The small molecule below binds the protein below.
Small molecule (SMILES): O=C1N[C@H](O)C=CN1[C@H]1C[C@H](O)[C@@H](COP(=O)(O)O)O1

Binding-site contacts:
Ligand atom O3' contacts residue CYS19 of chain 1.A at 3.1 Å (h-bond).
Ligand atom O2 contacts residue ASN40 of chain 1.A at 3.4 Å.
Ligand atom N1 contacts residue VAL24 of chain 1.A at 3.6 Å.
Ligand atom O4 contacts residue CYS132 of chain 1.A at 2.9 Å (h-bond).
Ligand atom O4 contacts residue ZN1 of chain 1.B at 2.2 Å.
Ligand atom N3 contacts residue GLU106 of chain 1.A at 2.8 Å (salt-bridge).
Ligand atom C2 contacts residue VAL24 of chain 1.A at 3.5 Å (hydrophobic).
Ligand atom O4' contacts residue ASN40 of chain 1.A at 3.6 Å (h-bond).
Ligand atom O3' contacts residue ASN40 of chain 1.A at 2.9 Å (h-bond).
Ligand atom C2 contacts residue HIS104 of chain 1.A at 3.6 Å.
Ligand atom OP3 contacts residue SER21 of chain 1.A at 2.7 Å (h-bond).
Ligand atom OP3 contacts residue ARG91 of chain 1.A at 3.2 Å (salt-bridge).
Ligand atom C2' contacts residue HIS104 of chain 1.A at 3.3 Å.
Ligand atom O3' contacts residue GLU102 of chain 1.A at 3.5 Å (salt-bridge).
Ligand atom C4 contacts residue ZN1 of chain 1.B at 3.3 Å.
Ligand atom OP3 contacts residue SER95 of chain 1.A at 3.4 Å (h-bond).
Ligand atom OP3 contacts residue HIS94 of chain 1.A at 2.8 Å (h-bond).
Ligand atom P contacts residue TYR153 of chain 1.A at 3.6 Å.
Ligand atom C4 contacts residue GLU106 of chain 1.A at 3.1 Å.
Ligand atom P contacts residue SER95 of chain 1.A at 3.5 Å.
Ligand atom O2 contacts residue HIS104 of chain 1.A at 3.1 Å.
Ligand atom O4 contacts residue HIS104 of chain 1.A at 3.6 Å (h-bond).
Ligand atom P contacts residue SER21 of chain 1.A at 3.5 Å.
Ligand atom C6 contacts residue HIS104 of chain 1.A at 3.6 Å.
Ligand atom O3' contacts residue SER98 of chain 1.A at 3.4 Å (h-bond).
Ligand atom C5' contacts residue TYR153 of chain 1.A at 3.4 Å (hydrophobic).
Ligand atom O5' contacts residue SER21 of chain 1.A at 3.3 Å (h-bond).
Ligand atom N3 contacts residue VAL24 of chain 1.A at 3.6 Å.
Ligand atom OP1 contacts residue LYS155 of chain 1.A at 3.5 Å.
Ligand atom P contacts residue HIS94 of chain 1.A at 3.6 Å.
Ligand atom O5' contacts residue HIS94 of chain 1.A at 3.4 Å.
Ligand atom OP1 contacts residue ARG91 of chain 1.A at 2.8 Å (salt-bridge).
Ligand atom OP2 contacts residue HIS94 of chain 1.A at 3.6 Å.
Ligand atom O2 contacts residue ALA105 of chain 1.A at 3.0 Å (h-bond).
Ligand atom O4' contacts residue VAL24 of chain 1.A at 3.6 Å.
Ligand atom O4 contacts residue GLU106 of chain 1.A at 2.6 Å (salt-bridge).
Ligand atom C3' contacts residue SER98 of chain 1.A at 3.4 Å.
Ligand atom OP2 contacts residue SER95 of chain 1.A at 3.0 Å (h-bond).
Ligand atom OP1 contacts residue TYR153 of chain 1.A at 2.6 Å (h-bond).
Ligand atom O4 contacts residue PRO131 of chain 1.A at 3.3 Å.

Sequence of chain 1.A:
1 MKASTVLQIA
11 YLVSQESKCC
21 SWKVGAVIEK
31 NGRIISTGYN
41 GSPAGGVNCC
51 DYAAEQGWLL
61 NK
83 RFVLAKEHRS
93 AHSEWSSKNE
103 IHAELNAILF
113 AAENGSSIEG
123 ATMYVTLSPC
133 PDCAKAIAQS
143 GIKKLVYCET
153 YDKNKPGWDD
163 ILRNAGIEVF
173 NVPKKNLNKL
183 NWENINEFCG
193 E